Binding-site contacts:
Ligand atom CA contacts residue ASP91 of chain 1.A at 3.8 Å.
Ligand atom C contacts residue GLU188 of chain 1.A at 4.0 Å.
Ligand atom CA contacts residue ARG144 of chain 1.A at 4.1 Å.
Ligand atom C contacts residue ARG144 of chain 1.A at 4.3 Å.
Ligand atom CB contacts residue PHE63 of chain 1.A at 3.3 Å (hydrophobic).
Ligand atom OXT contacts residue GLY1 of chain 1.D at 0.2 Å (h-bond).
Ligand atom C contacts residue ASP91 of chain 1.A at 4.1 Å.
Ligand atom CB contacts residue GLY1 of chain 1.D at 1.5 Å.
Ligand atom OXT contacts residue LEU92 of chain 1.A at 3.7 Å.
Ligand atom CB contacts residue GLU17 of chain 1.A at 3.4 Å.
Ligand atom C contacts residue PHE63 of chain 1.A at 3.7 Å (hydrophobic).
Ligand atom CA contacts residue PHE63 of chain 1.A at 4.2 Å (hydrophobic).
Ligand atom C contacts residue GLY1 of chain 1.D at 0.2 Å.
Ligand atom CB contacts residue ARG144 of chain 1.A at 3.3 Å.
Ligand atom N contacts residue ASP91 of chain 1.A at 2.8 Å (salt-bridge).
Ligand atom N contacts residue GLU188 of chain 1.A at 2.7 Å (salt-bridge).
Ligand atom OXT contacts residue SER93 of chain 1.A at 2.9 Å (h-bond).
Ligand atom CA contacts residue SER93 of chain 1.A at 3.6 Å.
Ligand atom O contacts residue ARG98 of chain 1.A at 2.9 Å (salt-bridge).
Ligand atom CA contacts residue GLU188 of chain 1.A at 3.2 Å.
Ligand atom OXT contacts residue PHE63 of chain 1.A at 3.9 Å.
Ligand atom OXT contacts residue ARG98 of chain 1.A at 2.8 Å (salt-bridge).
Ligand atom N contacts residue SER93 of chain 1.A at 2.8 Å (h-bond).
Ligand atom CA contacts residue HIS145 of chain 1.A at 4.0 Å.
Ligand atom OXT contacts residue ASP91 of chain 1.A at 3.6 Å (salt-bridge).
Ligand atom O contacts residue GLY1 of chain 1.D at 0.3 Å (h-bond).
Ligand atom CB contacts residue ASP91 of chain 1.A at 3.9 Å.
Ligand atom CB contacts residue GLU188 of chain 1.A at 3.9 Å.
Ligand atom N contacts residue GLY1 of chain 1.D at 0.1 Å (h-bond).
Ligand atom N contacts residue TYR214 of chain 1.A at 3.6 Å.
Ligand atom OXT contacts residue HIS145 of chain 1.A at 3.8 Å.
Ligand atom O contacts residue HIS145 of chain 1.A at 2.9 Å (h-bond).
Ligand atom CA contacts residue GLY1 of chain 1.D at 0.2 Å.
Ligand atom C contacts residue HIS145 of chain 1.A at 3.5 Å.
Ligand atom O contacts residue ARG144 of chain 1.A at 3.6 Å.
Ligand atom C contacts residue ARG98 of chain 1.A at 3.5 Å.
Ligand atom C contacts residue SER93 of chain 1.A at 3.8 Å.
Ligand atom O contacts residue PHE63 of chain 1.A at 3.5 Å.

The protein below binds the small molecule below.
Small molecule (SMILES): C[C@H](N)C(=O)O

Sequence of chain 1.A:
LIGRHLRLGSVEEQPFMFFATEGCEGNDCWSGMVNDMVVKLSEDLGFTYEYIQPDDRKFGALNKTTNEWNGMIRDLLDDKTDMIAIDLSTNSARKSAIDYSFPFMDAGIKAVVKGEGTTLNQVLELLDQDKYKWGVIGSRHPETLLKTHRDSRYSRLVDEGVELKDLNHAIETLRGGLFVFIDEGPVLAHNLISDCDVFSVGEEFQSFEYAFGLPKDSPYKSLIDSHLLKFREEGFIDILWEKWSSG